Sequence of chain 1.F:
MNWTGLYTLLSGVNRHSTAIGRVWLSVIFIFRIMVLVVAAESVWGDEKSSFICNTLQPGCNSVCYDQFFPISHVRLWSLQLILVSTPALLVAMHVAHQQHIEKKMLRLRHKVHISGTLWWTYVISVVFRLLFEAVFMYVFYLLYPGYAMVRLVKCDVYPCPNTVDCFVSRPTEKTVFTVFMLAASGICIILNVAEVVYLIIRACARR

Sequence of chain 1.E:
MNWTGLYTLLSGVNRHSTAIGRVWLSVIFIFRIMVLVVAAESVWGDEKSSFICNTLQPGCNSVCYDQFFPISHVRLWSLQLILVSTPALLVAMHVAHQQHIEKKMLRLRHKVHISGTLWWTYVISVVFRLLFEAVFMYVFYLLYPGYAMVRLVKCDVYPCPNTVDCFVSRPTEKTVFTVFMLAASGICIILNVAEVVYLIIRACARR

Binding-site contacts:
Ligand atom C2 contacts residue MET34 of chain 1.F at 3.5 Å (hydrophobic).
Ligand atom C22 contacts residue PHE29 of chain 1.E at 4.4 Å (hydrophobic).
Ligand atom C21 contacts residue PHE29 of chain 1.E at 3.2 Å (hydrophobic).
Ligand atom C18 contacts residue PHE29 of chain 1.E at 4.4 Å (hydrophobic).
Ligand atom C14 contacts residue TRP3 of chain 1.F at 3.9 Å (hydrophobic).
Ligand atom C22 contacts residue LEU10 of chain 1.E at 4.4 Å (hydrophobic).
Ligand atom C27 contacts residue ARG142 of chain 1.E at 4.0 Å.
Ligand atom C17 contacts residue TRP3 of chain 1.F at 4.2 Å (hydrophobic).
Ligand atom C26 contacts residue LEU25 of chain 1.E at 3.9 Å (hydrophobic).
Ligand atom C25 contacts residue SER26 of chain 1.E at 4.2 Å.
Ligand atom C1 contacts residue ILE30 of chain 1.F at 3.9 Å (hydrophobic).
Ligand atom C27 contacts residue PHE29 of chain 1.E at 4.2 Å (hydrophobic).
Ligand atom C2 contacts residue ILE30 of chain 1.F at 4.1 Å (hydrophobic).
Ligand atom C23 contacts residue PHE29 of chain 1.E at 3.7 Å (hydrophobic).
Ligand atom C25 contacts residue LEU25 of chain 1.E at 4.4 Å (hydrophobic).
Ligand atom C6 contacts residue MET1 of chain 1.F at 3.6 Å (hydrophobic).
Ligand atom C21 contacts residue SER85 of chain 1.E at 3.5 Å.
Ligand atom C7 contacts residue LEU6 of chain 1.F at 3.8 Å (hydrophobic).
Ligand atom C16 contacts residue TRP3 of chain 1.F at 3.5 Å (hydrophobic).
Ligand atom C6 contacts residue LEU6 of chain 1.F at 3.9 Å (hydrophobic).
Ligand atom C7 contacts residue MET1 of chain 1.F at 4.2 Å (hydrophobic).
Ligand atom C26 contacts residue SER26 of chain 1.E at 3.6 Å.
Ligand atom C1 contacts residue MET34 of chain 1.F at 4.2 Å (hydrophobic).
Ligand atom C20 contacts residue PHE29 of chain 1.E at 3.8 Å (hydrophobic).
Ligand atom C15 contacts residue LEU9 of chain 1.E at 3.7 Å (hydrophobic).
Ligand atom C25 contacts residue PHE29 of chain 1.E at 4.4 Å (hydrophobic).
Ligand atom C16 contacts residue LEU9 of chain 1.E at 3.8 Å (hydrophobic).
Ligand atom C26 contacts residue LEU10 of chain 1.E at 4.3 Å (hydrophobic).
Ligand atom C24 contacts residue LEU10 of chain 1.E at 3.6 Å (hydrophobic).
Ligand atom C15 contacts residue TRP3 of chain 1.F at 3.5 Å (hydrophobic).
Ligand atom C27 contacts residue LEU25 of chain 1.E at 4.1 Å (hydrophobic).

This small molecule binds to this protein.
Small molecule (SMILES): CC(C)CCC[C@@H](C)[C@H]1CC[C@H]2[C@@H]3CC=C4C[C@@H](O)CC[C@]4(C)[C@H]3CC[C@]12C